The protein below binds the small molecule below.
Small molecule (SMILES): CC(C)[C@H](NC(=O)[C@@H](NC(=O)[C@H](C)NC(=O)[C@@H]1CCCN1C(=O)[C@@H](N)Cc1ccccc1)[C@@H](C)OP(=O)(O)O)C(=O)O

Sequence of chain 2.A:
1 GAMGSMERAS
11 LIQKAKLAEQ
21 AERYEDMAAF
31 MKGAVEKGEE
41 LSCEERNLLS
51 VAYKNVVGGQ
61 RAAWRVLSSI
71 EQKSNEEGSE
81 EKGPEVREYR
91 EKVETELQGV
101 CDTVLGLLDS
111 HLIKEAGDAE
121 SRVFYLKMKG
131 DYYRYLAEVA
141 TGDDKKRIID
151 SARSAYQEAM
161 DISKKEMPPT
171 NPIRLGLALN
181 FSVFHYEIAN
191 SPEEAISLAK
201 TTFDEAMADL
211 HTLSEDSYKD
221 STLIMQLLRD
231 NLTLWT

Binding-site contacts:
Ligand atom O contacts residue VAL183 of chain 2.A at 3.5 Å.
Ligand atom O contacts residue ASN231 of chain 2.A at 3.0 Å (h-bond).
Ligand atom CA contacts residue ASN180 of chain 2.A at 3.2 Å.
Ligand atom O1P contacts residue LYS54 of chain 2.A at 3.5 Å (salt-bridge).
Ligand atom O contacts residue LYS54 of chain 2.A at 3.8 Å.
Ligand atom CG1 contacts residue LEU179 of chain 2.A at 3.8 Å (hydrophobic).
Ligand atom CB contacts residue ASN231 of chain 2.A at 3.6 Å.
Ligand atom O3P contacts residue TYR135 of chain 2.A at 2.6 Å (h-bond).
Ligand atom C contacts residue ASN231 of chain 2.A at 3.7 Å.
Ligand atom CG2 contacts residue ASN180 of chain 2.A at 3.6 Å.
Ligand atom N contacts residue ASN231 of chain 2.A at 2.8 Å (h-bond).
Ligand atom C contacts residue ASN180 of chain 2.A at 3.6 Å.
Ligand atom O contacts residue ASN180 of chain 2.A at 2.9 Å (h-bond).
Ligand atom CA contacts residue ASN231 of chain 2.A at 3.7 Å.
Ligand atom CG2 contacts residue GLY176 of chain 2.A at 3.5 Å.
Ligand atom O2P contacts residue ARG61 of chain 2.A at 2.9 Å (salt-bridge).
Ligand atom CB contacts residue TRP235 of chain 2.A at 3.9 Å (hydrophobic).
Ligand atom C contacts residue LYS54 of chain 2.A at 3.3 Å.
Ligand atom CG contacts residue VAL183 of chain 2.A at 3.8 Å (hydrophobic).
Ligand atom N contacts residue ASN180 of chain 2.A at 3.0 Å (h-bond).
Ligand atom CA contacts residue LYS54 of chain 2.A at 3.9 Å.
Ligand atom OXT contacts residue LYS54 of chain 2.A at 3.1 Å.
Ligand atom O3P contacts residue ARG134 of chain 2.A at 2.8 Å (salt-bridge).
Ligand atom O contacts residue LYS54 of chain 2.A at 3.7 Å.
Ligand atom O contacts residue LYS127 of chain 2.A at 2.8 Å (salt-bridge).
Ligand atom O1P contacts residue ARG61 of chain 2.A at 2.9 Å (salt-bridge).
Ligand atom CG1 contacts residue LEU227 of chain 2.A at 3.4 Å (hydrophobic).
Ligand atom CG2 contacts residue VAL183 of chain 2.A at 3.7 Å (hydrophobic).
Ligand atom P contacts residue TYR135 of chain 2.A at 3.8 Å.
Ligand atom O contacts residue LEU179 of chain 2.A at 3.4 Å.
Ligand atom CA contacts residue LEU179 of chain 2.A at 3.8 Å (hydrophobic).
Ligand atom CA contacts residue ASN231 of chain 2.A at 3.6 Å.
Ligand atom O2P contacts residue ARG134 of chain 2.A at 2.9 Å (salt-bridge).
Ligand atom CG2 contacts residue ARG134 of chain 2.A at 3.7 Å.
Ligand atom P contacts residue ARG134 of chain 2.A at 3.7 Å.
Ligand atom CB contacts residue VAL183 of chain 2.A at 3.8 Å (hydrophobic).
Ligand atom C contacts residue LYS127 of chain 2.A at 3.7 Å.
Ligand atom P contacts residue ARG61 of chain 2.A at 3.7 Å.
Ligand atom CB contacts residue ASN231 of chain 2.A at 3.6 Å.
Ligand atom CB contacts residue ASN180 of chain 2.A at 3.2 Å.